Binding-site contacts:
Ligand atom N2 contacts residue ASN286 of chain 2.A at 2.9 Å (h-bond).
Ligand atom O5 contacts residue ASN286 of chain 2.A at 2.3 Å (h-bond).
Ligand atom C3 contacts residue ASN286 of chain 2.A at 3.7 Å.
Ligand atom C4 contacts residue ASN286 of chain 2.A at 4.2 Å.
Ligand atom C2 contacts residue ASN286 of chain 2.A at 2.4 Å.
Ligand atom C5 contacts residue ASN286 of chain 2.A at 3.6 Å.
Ligand atom C7 contacts residue ASN286 of chain 2.A at 3.4 Å.
Ligand atom C8 contacts residue ASN275 of chain 2.A at 4.3 Å.
Ligand atom C1 contacts residue ASN286 of chain 2.A at 1.4 Å.
Ligand atom O7 contacts residue ASN286 of chain 2.A at 3.5 Å (h-bond).

A small-molecule ligand and the protein it binds are described below.
Small molecule (SMILES): CC(=O)N[C@@H]1[C@@H](O)[C@H](O)[C@@H](CO)O[C@H]1O

Sequence of chain 2.A:
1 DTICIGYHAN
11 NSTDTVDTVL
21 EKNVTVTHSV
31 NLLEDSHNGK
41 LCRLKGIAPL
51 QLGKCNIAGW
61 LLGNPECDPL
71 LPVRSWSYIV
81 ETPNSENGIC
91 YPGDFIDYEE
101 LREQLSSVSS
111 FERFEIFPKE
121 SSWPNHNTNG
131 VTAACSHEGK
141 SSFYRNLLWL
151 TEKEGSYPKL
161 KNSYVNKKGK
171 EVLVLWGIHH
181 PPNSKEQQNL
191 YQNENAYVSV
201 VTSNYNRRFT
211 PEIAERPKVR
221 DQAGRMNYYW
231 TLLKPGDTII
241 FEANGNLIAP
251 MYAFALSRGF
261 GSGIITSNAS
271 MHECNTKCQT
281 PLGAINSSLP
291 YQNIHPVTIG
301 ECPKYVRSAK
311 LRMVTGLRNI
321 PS